Sequence of chain 1.O:
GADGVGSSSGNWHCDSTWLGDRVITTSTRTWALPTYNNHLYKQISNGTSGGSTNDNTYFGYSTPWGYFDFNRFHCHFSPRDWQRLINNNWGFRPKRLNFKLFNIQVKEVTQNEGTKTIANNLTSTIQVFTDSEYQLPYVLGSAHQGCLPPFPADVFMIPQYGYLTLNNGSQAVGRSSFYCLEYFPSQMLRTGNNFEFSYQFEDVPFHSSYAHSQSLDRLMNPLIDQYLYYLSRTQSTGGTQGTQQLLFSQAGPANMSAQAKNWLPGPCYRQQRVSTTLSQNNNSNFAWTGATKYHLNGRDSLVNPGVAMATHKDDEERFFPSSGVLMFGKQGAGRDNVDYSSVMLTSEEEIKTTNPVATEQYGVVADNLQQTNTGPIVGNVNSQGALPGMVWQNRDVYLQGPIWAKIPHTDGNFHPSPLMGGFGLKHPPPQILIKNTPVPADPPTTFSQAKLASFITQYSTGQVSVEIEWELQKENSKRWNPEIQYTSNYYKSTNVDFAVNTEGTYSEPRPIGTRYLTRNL

Sequence of chain 1.NA:
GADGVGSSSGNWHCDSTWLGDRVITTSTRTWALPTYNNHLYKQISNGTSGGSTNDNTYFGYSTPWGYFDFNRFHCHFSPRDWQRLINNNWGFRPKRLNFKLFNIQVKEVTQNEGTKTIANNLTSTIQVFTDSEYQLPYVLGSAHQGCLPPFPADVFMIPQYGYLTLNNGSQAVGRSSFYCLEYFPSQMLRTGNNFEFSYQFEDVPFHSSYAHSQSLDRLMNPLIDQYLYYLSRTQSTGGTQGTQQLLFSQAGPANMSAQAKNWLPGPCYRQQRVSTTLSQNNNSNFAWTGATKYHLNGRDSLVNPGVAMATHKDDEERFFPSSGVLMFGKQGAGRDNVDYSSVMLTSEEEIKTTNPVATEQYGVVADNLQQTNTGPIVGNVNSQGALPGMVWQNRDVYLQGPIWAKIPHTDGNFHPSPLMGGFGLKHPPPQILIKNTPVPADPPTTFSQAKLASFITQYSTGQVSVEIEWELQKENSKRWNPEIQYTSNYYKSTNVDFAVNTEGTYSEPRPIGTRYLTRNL

This protein binds this small molecule.
Small molecule (SMILES): Nc1ncnc2c1ncn2[C@H]1C[C@H](O)[C@@H](COP(=O)(O)O)O1

Binding-site contacts:
Ligand atom N1 contacts residue GLY424 of chain 1.NA at 3.9 Å.
Ligand atom O5' contacts residue DC1 of chain 1.IE at 2.5 Å (h-bond).
Ligand atom C6 contacts residue PRO205 of chain 1.NA at 3.9 Å (hydrophobic).
Ligand atom C2 contacts residue GLY424 of chain 1.NA at 4.1 Å.
Ligand atom C8 contacts residue HIS415 of chain 1.NA at 3.3 Å.
Ligand atom N3 contacts residue PRO205 of chain 1.NA at 4.4 Å.
Ligand atom OP1 contacts residue DC1 of chain 1.IE at 2.5 Å (h-bond).
Ligand atom C5' contacts residue DC1 of chain 1.IE at 3.8 Å.
Ligand atom C2 contacts residue PRO205 of chain 1.NA at 4.0 Å (hydrophobic).
Ligand atom C2 contacts residue PRO416 of chain 1.NA at 4.2 Å (hydrophobic).
Ligand atom C8 contacts residue PRO416 of chain 1.NA at 4.5 Å (hydrophobic).
Ligand atom C6 contacts residue PRO416 of chain 1.NA at 2.9 Å (hydrophobic).
Ligand atom N1 contacts residue PRO416 of chain 1.NA at 3.4 Å (h-bond).
Ligand atom P contacts residue DC1 of chain 1.IE at 1.6 Å.
Ligand atom C5 contacts residue PRO416 of chain 1.NA at 3.2 Å (hydrophobic).
Ligand atom OP2 contacts residue ASP411 of chain 1.O at 4.2 Å.
Ligand atom OP2 contacts residue DC1 of chain 1.IE at 2.5 Å (h-bond).
Ligand atom N6 contacts residue PRO416 of chain 1.NA at 2.8 Å (h-bond).
Ligand atom O4' contacts residue DC1 of chain 1.IE at 4.2 Å.
Ligand atom C2' contacts residue PRO416 of chain 1.NA at 4.5 Å (hydrophobic).
Ligand atom N7 contacts residue HIS415 of chain 1.NA at 3.0 Å (h-bond).
Ligand atom C4 contacts residue PRO416 of chain 1.NA at 4.0 Å (hydrophobic).
Ligand atom N7 contacts residue PRO416 of chain 1.NA at 3.7 Å.
Ligand atom N3 contacts residue PRO416 of chain 1.NA at 4.1 Å.
Ligand atom N6 contacts residue ASN394 of chain 1.NA at 4.3 Å.
Ligand atom N9 contacts residue PRO416 of chain 1.NA at 4.3 Å.
Ligand atom N6 contacts residue SER417 of chain 1.NA at 3.5 Å.
Ligand atom C5 contacts residue PRO205 of chain 1.NA at 4.2 Å (hydrophobic).
Ligand atom N1 contacts residue PRO205 of chain 1.NA at 4.0 Å.
Ligand atom N6 contacts residue PRO205 of chain 1.NA at 4.2 Å.
Ligand atom C5 contacts residue HIS415 of chain 1.NA at 4.3 Å.